Sequence of chain 1.B:
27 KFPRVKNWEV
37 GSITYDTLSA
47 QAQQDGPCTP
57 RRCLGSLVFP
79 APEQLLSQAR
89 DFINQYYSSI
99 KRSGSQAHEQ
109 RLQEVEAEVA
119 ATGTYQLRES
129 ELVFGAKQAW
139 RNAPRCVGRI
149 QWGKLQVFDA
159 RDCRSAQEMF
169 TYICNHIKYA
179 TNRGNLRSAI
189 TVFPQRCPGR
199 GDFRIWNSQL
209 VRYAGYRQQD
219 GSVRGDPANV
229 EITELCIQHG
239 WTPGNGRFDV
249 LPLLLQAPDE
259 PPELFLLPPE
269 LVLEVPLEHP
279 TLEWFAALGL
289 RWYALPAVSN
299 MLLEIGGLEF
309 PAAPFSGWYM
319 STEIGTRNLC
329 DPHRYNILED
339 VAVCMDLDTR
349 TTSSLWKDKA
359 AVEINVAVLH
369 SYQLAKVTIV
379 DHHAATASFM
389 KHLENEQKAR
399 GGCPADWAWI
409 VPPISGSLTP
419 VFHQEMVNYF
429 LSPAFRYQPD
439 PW

Binding-site contacts:
Ligand atom C15 contacts residue HEM1 of chain 1.O at 3.3 Å.
Ligand atom C02 contacts residue HEM1 of chain 1.O at 3.4 Å.
Ligand atom C16 contacts residue HEM1 of chain 1.O at 3.8 Å.
Ligand atom C11 contacts residue VAL296 of chain 1.B at 3.7 Å (hydrophobic).
Ligand atom C14 contacts residue HEM1 of chain 1.O at 3.4 Å.
Ligand atom F12 contacts residue TYR435 of chain 1.B at 3.8 Å.
Ligand atom N01 contacts residue GLU321 of chain 1.B at 2.7 Å (salt-bridge).
Ligand atom C04 contacts residue HEM1 of chain 1.O at 3.5 Å.
Ligand atom F11 contacts residue MET299 of chain 1.B at 3.9 Å.
Ligand atom C02 contacts residue TRP316 of chain 1.B at 3.5 Å (hydrophobic).
Ligand atom N19 contacts residue HEM1 of chain 1.O at 3.7 Å.
Ligand atom N02 contacts residue MET318 of chain 1.B at 3.7 Å.
Ligand atom N19 contacts residue H4B1 of chain 1.P at 3.5 Å (h-bond).
Ligand atom N02 contacts residue TYR317 of chain 1.B at 3.5 Å.
Ligand atom C07 contacts residue GLU321 of chain 1.B at 3.3 Å.
Ligand atom N02 contacts residue TRP316 of chain 1.B at 2.6 Å (h-bond).
Ligand atom N02 contacts residue HEM1 of chain 1.O at 3.4 Å.
Ligand atom C02 contacts residue GLU321 of chain 1.B at 3.5 Å.
Ligand atom C21 contacts residue HEM1 of chain 1.O at 3.0 Å.
Ligand atom C03 contacts residue TRP316 of chain 1.B at 3.8 Å (hydrophobic).
Ligand atom F11 contacts residue VAL296 of chain 1.B at 3.5 Å.
Ligand atom C18 contacts residue HEM1 of chain 1.O at 3.1 Å.
Ligand atom F12 contacts residue HEM1 of chain 1.O at 3.2 Å.
Ligand atom C05 contacts residue VAL296 of chain 1.B at 3.9 Å (hydrophobic).
Ligand atom C11 contacts residue HEM1 of chain 1.O at 3.5 Å.
Ligand atom C03 contacts residue PRO294 of chain 1.B at 3.9 Å (hydrophobic).
Ligand atom C18 contacts residue H4B1 of chain 1.P at 3.8 Å.
Ligand atom C03 contacts residue HEM1 of chain 1.O at 3.1 Å.
Ligand atom C12 contacts residue HEM1 of chain 1.O at 3.2 Å.
Ligand atom C08 contacts residue HEM1 of chain 1.O at 3.6 Å.
Ligand atom N01 contacts residue HEM1 of chain 1.O at 3.9 Å.
Ligand atom N02 contacts residue GLU321 of chain 1.B at 2.7 Å (salt-bridge).
Ligand atom C08 contacts residue VAL296 of chain 1.B at 3.9 Å (hydrophobic).
Ligand atom C07 contacts residue HEM1 of chain 1.O at 3.9 Å.
Ligand atom C17 contacts residue HEM1 of chain 1.O at 3.8 Å.
Ligand atom C13 contacts residue HEM1 of chain 1.O at 3.8 Å.
Ligand atom F11 contacts residue HEM1 of chain 1.O at 2.9 Å.
Ligand atom C02 contacts residue PRO294 of chain 1.B at 3.9 Å (hydrophobic).
Ligand atom C20 contacts residue ARG332 of chain 1.B at 3.7 Å.
Ligand atom C06 contacts residue GLU321 of chain 1.B at 3.5 Å.

The protein below binds the small molecule below.
Small molecule (SMILES): CN(C)CCc1cc(F)c(F)c(CCc2cccc(N)n2)c1